Sequence of chain 2.D:
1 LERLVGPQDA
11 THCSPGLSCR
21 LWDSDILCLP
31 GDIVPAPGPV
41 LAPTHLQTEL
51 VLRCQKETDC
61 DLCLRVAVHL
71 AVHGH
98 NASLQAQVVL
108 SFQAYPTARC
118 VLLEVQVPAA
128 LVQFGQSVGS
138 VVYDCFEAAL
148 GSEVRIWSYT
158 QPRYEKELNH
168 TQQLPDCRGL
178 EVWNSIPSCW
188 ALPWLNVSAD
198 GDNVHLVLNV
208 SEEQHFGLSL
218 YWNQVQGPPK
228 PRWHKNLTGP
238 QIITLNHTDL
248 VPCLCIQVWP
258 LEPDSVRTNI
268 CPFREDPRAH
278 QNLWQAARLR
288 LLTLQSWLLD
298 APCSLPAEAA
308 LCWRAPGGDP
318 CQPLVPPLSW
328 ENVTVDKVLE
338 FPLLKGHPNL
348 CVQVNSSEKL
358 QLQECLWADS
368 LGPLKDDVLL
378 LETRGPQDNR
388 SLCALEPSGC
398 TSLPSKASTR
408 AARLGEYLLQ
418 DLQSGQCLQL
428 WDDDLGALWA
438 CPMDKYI

A small-molecule ligand and the protein it binds are described below.
Small molecule (SMILES): CC(=O)N[C@@H]1[C@@H](O)[C@H](O)[C@@H](CO)O[C@H]1O

Binding-site contacts:
Ligand atom O7 contacts residue ASN193 of chain 2.D at 3.6 Å (h-bond).
Ligand atom C3 contacts residue ASN193 of chain 2.D at 3.8 Å.
Ligand atom C8 contacts residue LEU192 of chain 2.D at 4.2 Å (hydrophobic).
Ligand atom N2 contacts residue ASN193 of chain 2.D at 2.9 Å (h-bond).
Ligand atom C8 contacts residue ASN193 of chain 2.D at 3.9 Å.
Ligand atom C7 contacts residue ASN193 of chain 2.D at 3.4 Å.
Ligand atom C4 contacts residue ASN193 of chain 2.D at 4.2 Å.
Ligand atom O5 contacts residue ASN193 of chain 2.D at 2.4 Å (h-bond).
Ligand atom C5 contacts residue ASN193 of chain 2.D at 3.7 Å.
Ligand atom C1 contacts residue ASN193 of chain 2.D at 1.4 Å.
Ligand atom C8 contacts residue VAL194 of chain 2.D at 3.9 Å (hydrophobic).
Ligand atom C2 contacts residue ASN193 of chain 2.D at 2.5 Å.